Sequence of chain 2.A:
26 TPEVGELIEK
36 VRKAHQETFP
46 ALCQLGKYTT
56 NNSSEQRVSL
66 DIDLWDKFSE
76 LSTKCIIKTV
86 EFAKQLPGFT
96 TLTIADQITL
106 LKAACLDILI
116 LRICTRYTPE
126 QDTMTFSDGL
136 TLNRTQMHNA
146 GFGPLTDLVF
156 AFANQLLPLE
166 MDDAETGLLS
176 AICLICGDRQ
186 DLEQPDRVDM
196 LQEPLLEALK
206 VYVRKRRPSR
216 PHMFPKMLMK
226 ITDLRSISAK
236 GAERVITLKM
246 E

Binding-site contacts:
Ligand atom OAD contacts residue PHE131 of chain 2.A at 3.6 Å.
Ligand atom CAN contacts residue LEU5 of chain 2.B at 3.7 Å (hydrophobic).
Ligand atom OAC contacts residue SER132 of chain 2.A at 2.6 Å (h-bond).
Ligand atom CBB contacts residue CYS80 of chain 2.A at 3.8 Å (hydrophobic).
Ligand atom CBC contacts residue PHE73 of chain 2.A at 3.8 Å (hydrophobic).
Ligand atom CAO contacts residue ILE118 of chain 2.A at 3.7 Å (hydrophobic).
Ligand atom CAT contacts residue ILE115 of chain 2.A at 3.8 Å (hydrophobic).
Ligand atom CAO contacts residue LEU114 of chain 2.A at 3.4 Å (hydrophobic).
Ligand atom CAP contacts residue PHE131 of chain 2.A at 3.8 Å (hydrophobic).
Ligand atom CAN contacts residue SER77 of chain 2.A at 3.4 Å.
Ligand atom CAY contacts residue SER77 of chain 2.A at 3.6 Å.
Ligand atom CAS contacts residue LEU76 of chain 2.A at 3.7 Å (hydrophobic).
Ligand atom CAM contacts residue TRP70 of chain 2.A at 3.7 Å (hydrophobic).
Ligand atom CAL contacts residue ILE9 of chain 2.B at 3.8 Å (hydrophobic).
Ligand atom CAE contacts residue PHE73 of chain 2.A at 3.5 Å (hydrophobic).
Ligand atom CAJ contacts residue HIS8 of chain 2.B at 3.5 Å.
Ligand atom CAQ contacts residue ILE115 of chain 2.A at 3.8 Å (hydrophobic).
Ligand atom CAS contacts residue PHE131 of chain 2.A at 3.4 Å (hydrophobic).
Ligand atom CAG contacts residue SER77 of chain 2.A at 3.5 Å.
Ligand atom OAC contacts residue PHE44 of chain 2.A at 3.3 Å.
Ligand atom CAT contacts residue PHE147 of chain 2.A at 3.6 Å (hydrophobic).
Ligand atom CAI contacts residue LEU5 of chain 2.B at 3.5 Å (hydrophobic).
Ligand atom CAH contacts residue LEU114 of chain 2.A at 3.6 Å (hydrophobic).
Ligand atom CAW contacts residue SER132 of chain 2.A at 3.4 Å.
Ligand atom CAQ contacts residue PHE147 of chain 2.A at 3.6 Å (hydrophobic).
Ligand atom CAF contacts residue PHE73 of chain 2.A at 3.6 Å (hydrophobic).
Ligand atom CAU contacts residue PHE73 of chain 2.A at 3.5 Å (hydrophobic).
Ligand atom CAN contacts residue ILE9 of chain 2.B at 3.8 Å (hydrophobic).
Ligand atom CAL contacts residue ILE81 of chain 2.A at 3.6 Å (hydrophobic).
Ligand atom CAG contacts residue LEU114 of chain 2.A at 3.8 Å (hydrophobic).
Ligand atom CAL contacts residue SER77 of chain 2.A at 3.6 Å.
Ligand atom CAR contacts residue CYS80 of chain 2.A at 3.6 Å (hydrophobic).
Ligand atom CAK contacts residue SER74 of chain 2.A at 3.8 Å.
Ligand atom CAJ contacts residue THR78 of chain 2.A at 3.7 Å.
Ligand atom CAF contacts residue LEU5 of chain 2.B at 3.8 Å (hydrophobic).
Ligand atom CAY contacts residue LEU5 of chain 2.B at 3.7 Å (hydrophobic).
Ligand atom CAP contacts residue SER77 of chain 2.A at 3.4 Å.
Ligand atom OAC contacts residue ARG121 of chain 2.A at 3.3 Å (salt-bridge).
Ligand atom OAD contacts residue SER132 of chain 2.A at 2.9 Å (h-bond).
Ligand atom CAB contacts residue PHE147 of chain 2.A at 3.9 Å (hydrophobic).

This protein binds this small molecule.
Small molecule (SMILES): CC1(C)CC=C(C#Cc2ccccc2)c2cc(/C=C/c3ccc(C(=O)O)cc3)ccc21

Sequence of chain 2.B:
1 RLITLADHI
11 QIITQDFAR